The small molecule below binds the protein below.
Small molecule (SMILES): O=c1oc2cc(O)ccc2c2oc3cc(O)ccc3c12

Sequence of chain 1.A:
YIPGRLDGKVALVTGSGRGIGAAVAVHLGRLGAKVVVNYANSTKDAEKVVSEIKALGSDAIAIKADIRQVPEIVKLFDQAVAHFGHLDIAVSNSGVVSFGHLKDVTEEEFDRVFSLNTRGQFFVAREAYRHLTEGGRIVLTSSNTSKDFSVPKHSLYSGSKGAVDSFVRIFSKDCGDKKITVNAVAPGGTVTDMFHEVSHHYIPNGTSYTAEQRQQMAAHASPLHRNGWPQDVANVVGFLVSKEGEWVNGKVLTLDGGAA

Binding-site contacts:
Ligand atom CAP contacts residue GOL1 of chain 1.H at 3.1 Å.
Ligand atom CAD contacts residue GLY198 of chain 1.A at 3.8 Å.
Ligand atom CAH contacts residue GLY199 of chain 1.A at 3.8 Å.
Ligand atom CAS contacts residue GLY199 of chain 1.A at 3.9 Å.
Ligand atom OAC contacts residue MET227 of chain 1.A at 3.8 Å.
Ligand atom OAK contacts residue GOL1 of chain 1.H at 2.6 Å.
Ligand atom CAQ contacts residue TYR212 of chain 1.A at 3.5 Å (hydrophobic).
Ligand atom CAR contacts residue ALA228 of chain 1.A at 3.9 Å (hydrophobic).
Ligand atom OAA contacts residue SER209 of chain 1.A at 3.2 Å.
Ligand atom CAM contacts residue ALA228 of chain 1.A at 3.8 Å (hydrophobic).
Ligand atom CAF contacts residue ASN154 of chain 1.A at 3.7 Å.
Ligand atom CAT contacts residue TYR212 of chain 1.A at 3.5 Å (hydrophobic).
Ligand atom CAQ contacts residue GLY199 of chain 1.A at 3.4 Å.
Ligand atom CAE contacts residue ALA228 of chain 1.A at 3.6 Å (hydrophobic).
Ligand atom CAS contacts residue TYR212 of chain 1.A at 3.6 Å (hydrophobic).
Ligand atom CAF contacts residue GOL1 of chain 1.H at 2.9 Å.
Ligand atom CAD contacts residue GLY199 of chain 1.A at 3.7 Å.
Ligand atom CAH contacts residue TYR212 of chain 1.A at 3.3 Å (hydrophobic).
Ligand atom OAJ contacts residue TYR212 of chain 1.A at 3.3 Å.
Ligand atom CAR contacts residue TYR212 of chain 1.A at 3.6 Å (hydrophobic).
Ligand atom CAO contacts residue TYR212 of chain 1.A at 3.3 Å (hydrophobic).
Ligand atom CAF contacts residue GLY199 of chain 1.A at 3.4 Å.
Ligand atom CAF contacts residue PHE159 of chain 1.A at 3.8 Å (hydrophobic).
Ligand atom CAF contacts residue TYR212 of chain 1.A at 3.7 Å (hydrophobic).
Ligand atom CAO contacts residue GLY199 of chain 1.A at 3.5 Å.
Ligand atom CAP contacts residue TYR212 of chain 1.A at 3.8 Å (hydrophobic).
Ligand atom OAA contacts residue PHE205 of chain 1.A at 3.1 Å.
Ligand atom CAS contacts residue GOL1 of chain 1.H at 3.2 Å.
Ligand atom OAJ contacts residue PHE205 of chain 1.A at 3.7 Å.
Ligand atom CAN contacts residue TYR212 of chain 1.A at 3.4 Å (hydrophobic).
Ligand atom CAE contacts residue ILE213 of chain 1.A at 3.5 Å (hydrophobic).
Ligand atom CAQ contacts residue GOL1 of chain 1.H at 3.4 Å.
Ligand atom CAN contacts residue PHE205 of chain 1.A at 3.4 Å (hydrophobic).
Ligand atom CAI contacts residue GOL1 of chain 1.H at 3.2 Å.
Ligand atom OAB contacts residue TYR212 of chain 1.A at 3.9 Å.
Ligand atom OAK contacts residue PHE159 of chain 1.A at 3.4 Å.
Ligand atom CAD contacts residue ASN154 of chain 1.A at 3.1 Å.
Ligand atom CAL contacts residue TYR212 of chain 1.A at 3.6 Å (hydrophobic).
Ligand atom CAG contacts residue ALA228 of chain 1.A at 3.4 Å (hydrophobic).
Ligand atom OAA contacts residue TYR212 of chain 1.A at 3.6 Å.